Sequence of chain 1.G:
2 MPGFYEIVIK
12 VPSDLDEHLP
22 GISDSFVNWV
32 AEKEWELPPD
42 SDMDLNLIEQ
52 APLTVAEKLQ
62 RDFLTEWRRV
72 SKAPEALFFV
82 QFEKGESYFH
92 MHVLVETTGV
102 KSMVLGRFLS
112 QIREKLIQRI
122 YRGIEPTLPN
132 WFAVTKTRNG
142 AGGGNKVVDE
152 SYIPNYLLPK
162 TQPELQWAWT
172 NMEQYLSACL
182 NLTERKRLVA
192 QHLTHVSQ

This protein binds this small molecule.
Small molecule (SMILES): Cc1cn([C@H]2C[C@H](O[P](=O)(O)OC[C@H]3O[C@@H](n4cc(C)c(=O)[nH]c4=O)C[C@@H]3O[P](=O)(O)OC[C@H]3O[C@@H](n4cc(C)c(=O)[nH]c4=O)C[C@@H]3O)[C@@H](CO[P](=O)(O)O[C@H]3C[C@H](n4cc(C)c(=O)[nH]c4=O)O[C@@H]3CO)O2)c(=O)[nH]c1=O

Sequence of chain 1.O:
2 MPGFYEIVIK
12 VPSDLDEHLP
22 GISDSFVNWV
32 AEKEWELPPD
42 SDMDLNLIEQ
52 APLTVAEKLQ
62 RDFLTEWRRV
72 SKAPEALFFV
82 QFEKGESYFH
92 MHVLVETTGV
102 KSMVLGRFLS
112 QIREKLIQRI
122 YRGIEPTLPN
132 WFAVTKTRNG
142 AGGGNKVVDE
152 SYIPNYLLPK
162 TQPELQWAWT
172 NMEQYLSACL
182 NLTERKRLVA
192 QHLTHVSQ

Binding-site contacts:
Ligand atom O4 contacts residue GLN119 of chain 1.O at 4.2 Å.
Ligand atom O4 contacts residue ILE121 of chain 1.G at 4.2 Å.
Ligand atom O4 contacts residue ARG120 of chain 1.G at 4.1 Å.
Ligand atom O4 contacts residue ARG120 of chain 1.O at 3.4 Å.
Ligand atom C4 contacts residue ARG120 of chain 1.G at 4.3 Å.
Ligand atom C4 contacts residue ARG120 of chain 1.O at 4.4 Å.
Ligand atom N3 contacts residue ARG120 of chain 1.G at 3.6 Å (salt-bridge).
Ligand atom O2 contacts residue ARG120 of chain 1.G at 4.3 Å.
Ligand atom C2 contacts residue ARG120 of chain 1.G at 4.4 Å.